This small molecule binds to this protein.
Small molecule (SMILES): OC[C@H]1O[C@H](O)[C@H](O)[C@@H](O)[C@@H]1O

Binding-site contacts:
Ligand atom O2 contacts residue ASP321 of chain 1.B at 4.5 Å.
Ligand atom C6 contacts residue SER324 of chain 1.B at 3.9 Å.
Ligand atom C6 contacts residue ALA315 of chain 1.B at 3.8 Å (hydrophobic).
Ligand atom O5 contacts residue ASP317 of chain 1.B at 4.5 Å.
Ligand atom O5 contacts residue THR316 of chain 1.B at 4.0 Å.
Ligand atom O2 contacts residue SER319 of chain 1.B at 2.6 Å (h-bond).
Ligand atom O6 contacts residue GLY323 of chain 1.B at 4.5 Å.
Ligand atom C1 contacts residue ALA315 of chain 1.B at 4.4 Å (hydrophobic).
Ligand atom O2 contacts residue ASP317 of chain 1.B at 2.6 Å (salt-bridge).
Ligand atom O5 contacts residue GLY323 of chain 1.B at 3.7 Å.
Ligand atom C3 contacts residue ASP321 of chain 1.B at 4.2 Å.
Ligand atom O3 contacts residue SER324 of chain 1.B at 4.1 Å.
Ligand atom C2 contacts residue SER324 of chain 1.B at 2.4 Å.
Ligand atom C4 contacts residue SER324 of chain 1.B at 3.2 Å.
Ligand atom C5 contacts residue ASP321 of chain 1.B at 4.3 Å.
Ligand atom C5 contacts residue ALA315 of chain 1.B at 4.2 Å (hydrophobic).
Ligand atom O4 contacts residue SER324 of chain 1.B at 4.2 Å.
Ligand atom O4 contacts residue ASP321 of chain 1.B at 4.1 Å.
Ligand atom O2 contacts residue GLN210 of chain 1.B at 4.1 Å.
Ligand atom O5 contacts residue ALA315 of chain 1.B at 3.4 Å.
Ligand atom C5 contacts residue GLY323 of chain 1.B at 3.6 Å.
Ligand atom C1 contacts residue ASP317 of chain 1.B at 3.2 Å.
Ligand atom C1 contacts residue THR316 of chain 1.B at 4.2 Å.
Ligand atom C3 contacts residue SER319 of chain 1.B at 4.3 Å.
Ligand atom O2 contacts residue SER324 of chain 1.B at 2.9 Å (h-bond).
Ligand atom C5 contacts residue SER324 of chain 1.B at 2.6 Å.
Ligand atom O5 contacts residue SER324 of chain 1.B at 2.2 Å (h-bond).
Ligand atom O6 contacts residue ALA315 of chain 1.B at 3.7 Å.
Ligand atom C3 contacts residue SER324 of chain 1.B at 2.8 Å.
Ligand atom C6 contacts residue GLY323 of chain 1.B at 3.4 Å.
Ligand atom C2 contacts residue SER319 of chain 1.B at 3.7 Å.
Ligand atom O6 contacts residue THR316 of chain 1.B at 4.4 Å.
Ligand atom C1 contacts residue SER319 of chain 1.B at 3.8 Å.
Ligand atom C1 contacts residue SER324 of chain 1.B at 1.4 Å.
Ligand atom C2 contacts residue ASP317 of chain 1.B at 3.3 Å.
Ligand atom C1 contacts residue GLY323 of chain 1.B at 4.5 Å.

Sequence of chain 1.B:
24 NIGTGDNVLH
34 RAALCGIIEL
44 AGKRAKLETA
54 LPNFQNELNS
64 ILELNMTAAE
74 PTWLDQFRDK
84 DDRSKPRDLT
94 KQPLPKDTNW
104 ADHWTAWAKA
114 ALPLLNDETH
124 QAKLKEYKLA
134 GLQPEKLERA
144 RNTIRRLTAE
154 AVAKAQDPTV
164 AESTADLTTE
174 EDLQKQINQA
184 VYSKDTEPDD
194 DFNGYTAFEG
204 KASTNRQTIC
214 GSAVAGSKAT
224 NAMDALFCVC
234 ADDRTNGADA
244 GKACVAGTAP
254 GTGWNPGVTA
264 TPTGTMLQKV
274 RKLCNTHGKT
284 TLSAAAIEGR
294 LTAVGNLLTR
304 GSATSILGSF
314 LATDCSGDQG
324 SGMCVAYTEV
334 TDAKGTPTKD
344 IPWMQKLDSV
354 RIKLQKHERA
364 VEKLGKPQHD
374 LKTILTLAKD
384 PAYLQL